Sequence of chain 1.C:
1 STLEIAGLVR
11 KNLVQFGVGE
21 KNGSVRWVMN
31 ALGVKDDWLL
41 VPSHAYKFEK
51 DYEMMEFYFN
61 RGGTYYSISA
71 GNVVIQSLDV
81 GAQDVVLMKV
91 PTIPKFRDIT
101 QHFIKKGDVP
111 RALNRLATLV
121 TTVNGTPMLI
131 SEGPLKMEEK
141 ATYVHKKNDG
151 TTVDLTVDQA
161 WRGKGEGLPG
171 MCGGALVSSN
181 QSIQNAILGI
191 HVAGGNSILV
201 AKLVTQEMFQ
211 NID

Binding-site contacts:
Ligand atom CD1 contacts residue GLY170 of chain 1.C at 3.4 Å.
Ligand atom CG contacts residue VAL28 of chain 1.C at 3.2 Å (hydrophobic).
Ligand atom CG contacts residue TRP27 of chain 1.C at 3.9 Å (hydrophobic).
Ligand atom O1 contacts residue CYS172 of chain 1.C at 2.8 Å (h-bond).
Ligand atom CE2 contacts residue MET29 of chain 1.C at 3.1 Å (hydrophobic).
Ligand atom CG2 contacts residue LYS147 of chain 1.C at 3.2 Å.
Ligand atom CE1 contacts residue ASN30 of chain 1.C at 4.0 Å.
Ligand atom C1 contacts residue MET171 of chain 1.C at 4.0 Å (hydrophobic).
Ligand atom CB contacts residue VAL28 of chain 1.C at 3.3 Å (hydrophobic).
Ligand atom O1 contacts residue PRO169 of chain 1.C at 4.0 Å.
Ligand atom CD2 contacts residue TRP27 of chain 1.C at 3.2 Å (hydrophobic).
Ligand atom O2 contacts residue PRO169 of chain 1.C at 3.0 Å.
Ligand atom C1 contacts residue GLY170 of chain 1.C at 3.5 Å.
Ligand atom O1 contacts residue MET171 of chain 1.C at 3.1 Å (h-bond).
Ligand atom CZ contacts residue GLN15 of chain 1.C at 4.0 Å.
Ligand atom O2 contacts residue GLY170 of chain 1.C at 2.4 Å (h-bond).
Ligand atom CD2 contacts residue VAL28 of chain 1.C at 3.0 Å (hydrophobic).
Ligand atom CE1 contacts residue GLY170 of chain 1.C at 3.8 Å.
Ligand atom CA contacts residue VAL28 of chain 1.C at 3.6 Å (hydrophobic).
Ligand atom O1 contacts residue GLY170 of chain 1.C at 2.8 Å (h-bond).
Ligand atom CG1 contacts residue MET29 of chain 1.C at 3.9 Å (hydrophobic).
Ligand atom C2 contacts residue GLY170 of chain 1.C at 3.1 Å.
Ligand atom CA2 contacts residue GLY170 of chain 1.C at 4.0 Å.
Ligand atom CE1 contacts residue THR122 of chain 1.C at 3.8 Å.
Ligand atom CA2 contacts residue VAL28 of chain 1.C at 3.5 Å (hydrophobic).
Ligand atom CH3 contacts residue CYS172 of chain 1.C at 1.9 Å (hydrophobic).
Ligand atom CE2 contacts residue VAL28 of chain 1.C at 3.6 Å (hydrophobic).
Ligand atom C1 contacts residue CYS172 of chain 1.C at 2.9 Å (hydrophobic).
Ligand atom CA contacts residue GLY170 of chain 1.C at 3.7 Å.
Ligand atom CZ contacts residue ASN30 of chain 1.C at 3.9 Å.
Ligand atom N2 contacts residue CYS172 of chain 1.C at 3.5 Å (h-bond).
Ligand atom CZ contacts residue MET29 of chain 1.C at 3.4 Å (hydrophobic).
Ligand atom CB contacts residue TRP27 of chain 1.C at 3.7 Å (hydrophobic).
Ligand atom N contacts residue VAL28 of chain 1.C at 2.8 Å (h-bond).
Ligand atom CB2 contacts residue VAL28 of chain 1.C at 3.6 Å (hydrophobic).
Ligand atom N contacts residue GLY170 of chain 1.C at 3.6 Å.
Ligand atom CD2 contacts residue MET29 of chain 1.C at 3.2 Å (hydrophobic).
Ligand atom C2 contacts residue VAL28 of chain 1.C at 3.6 Å (hydrophobic).
Ligand atom CG1 contacts residue VAL28 of chain 1.C at 3.6 Å (hydrophobic).
Ligand atom CE2 contacts residue TRP27 of chain 1.C at 4.1 Å (hydrophobic).

A protein and the small-molecule ligand that binds it are described below.
Small molecule (SMILES): CC(C)[C@H](NC(=O)CI)C(=O)N[C@@H](Cc1ccccc1)C(N)=O